Sequence of chain 1.B:
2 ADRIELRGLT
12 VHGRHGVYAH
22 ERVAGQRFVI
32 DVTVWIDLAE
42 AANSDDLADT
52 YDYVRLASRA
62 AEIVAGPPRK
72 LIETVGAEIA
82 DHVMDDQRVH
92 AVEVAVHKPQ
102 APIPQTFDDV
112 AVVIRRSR

Binding-site contacts:
Ligand atom N4 contacts residue TYR54 of chain 1.C at 3.9 Å.
Ligand atom C9 contacts residue TYR54 of chain 1.C at 3.3 Å (hydrophobic).
Ligand atom N6 contacts residue THR51 of chain 1.C at 3.6 Å.
Ligand atom C3 contacts residue ASP53 of chain 1.C at 3.3 Å.
Ligand atom N1 contacts residue TYR54 of chain 1.C at 3.5 Å.
Ligand atom O4 contacts residue VAL18 of chain 1.B at 2.9 Å (h-bond).
Ligand atom N7 contacts residue TYR54 of chain 1.C at 3.9 Å.
Ligand atom C11 contacts residue LYS99 of chain 1.B at 3.9 Å.
Ligand atom C3 contacts residue VAL55 of chain 1.C at 3.5 Å (hydrophobic).
Ligand atom N5 contacts residue TYR52 of chain 1.C at 3.7 Å.
Ligand atom N7 contacts residue GLU74 of chain 1.B at 2.9 Å (salt-bridge).
Ligand atom N4 contacts residue ASP53 of chain 1.C at 2.8 Å (salt-bridge).
Ligand atom C11 contacts residue GLU22 of chain 1.B at 3.9 Å.
Ligand atom C8 contacts residue GLU74 of chain 1.B at 3.7 Å.
Ligand atom O4 contacts residue LYS99 of chain 1.B at 3.1 Å (salt-bridge).
Ligand atom N6 contacts residue GLU74 of chain 1.B at 2.8 Å (salt-bridge).
Ligand atom C8 contacts residue TYR54 of chain 1.C at 3.6 Å (hydrophobic).
Ligand atom N1 contacts residue VAL18 of chain 1.B at 3.7 Å.
Ligand atom O8 contacts residue LYS71 of chain 1.B at 4.0 Å.
Ligand atom N5 contacts residue ASP53 of chain 1.C at 3.7 Å.
Ligand atom C10 contacts residue TYR54 of chain 1.C at 3.3 Å (hydrophobic).
Ligand atom C10 contacts residue ASP53 of chain 1.C at 3.7 Å.
Ligand atom C6 contacts residue TYR52 of chain 1.C at 3.6 Å (hydrophobic).
Ligand atom O8 contacts residue LEU72 of chain 1.B at 3.4 Å.
Ligand atom C11 contacts residue TYR54 of chain 1.C at 4.0 Å (hydrophobic).
Ligand atom C3 contacts residue TYR54 of chain 1.C at 4.0 Å (hydrophobic).
Ligand atom C8 contacts residue LEU72 of chain 1.B at 3.8 Å (hydrophobic).
Ligand atom O8 contacts residue GLU74 of chain 1.B at 3.6 Å (salt-bridge).
Ligand atom N6 contacts residue TYR52 of chain 1.C at 2.9 Å (h-bond).
Ligand atom C2 contacts residue VAL18 of chain 1.B at 3.6 Å (hydrophobic).
Ligand atom O4 contacts residue GLY17 of chain 1.B at 3.4 Å.
Ligand atom C6 contacts residue GLU74 of chain 1.B at 3.6 Å.
Ligand atom C6 contacts residue TYR54 of chain 1.C at 3.5 Å (hydrophobic).
Ligand atom C6 contacts residue THR51 of chain 1.C at 3.9 Å.
Ligand atom C8 contacts residue ILE73 of chain 1.B at 4.0 Å (hydrophobic).
Ligand atom C11 contacts residue VAL18 of chain 1.B at 3.3 Å (hydrophobic).
Ligand atom C2 contacts residue TYR54 of chain 1.C at 3.7 Å (hydrophobic).
Ligand atom O4 contacts residue GLU22 of chain 1.B at 3.2 Å (salt-bridge).
Ligand atom O8 contacts residue ILE73 of chain 1.B at 3.0 Å (h-bond).
Ligand atom N5 contacts residue TYR54 of chain 1.C at 3.2 Å.

Sequence of chain 1.C:
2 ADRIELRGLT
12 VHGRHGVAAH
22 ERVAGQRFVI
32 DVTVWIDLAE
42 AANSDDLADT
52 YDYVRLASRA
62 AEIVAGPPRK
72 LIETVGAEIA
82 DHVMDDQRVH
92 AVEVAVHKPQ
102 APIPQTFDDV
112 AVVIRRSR

A small-molecule ligand and the protein it binds are described below.
Small molecule (SMILES): Nc1nc2c(c(=O)[nH]1)N=C(CO)CN2